Sequence of chain 1.B:
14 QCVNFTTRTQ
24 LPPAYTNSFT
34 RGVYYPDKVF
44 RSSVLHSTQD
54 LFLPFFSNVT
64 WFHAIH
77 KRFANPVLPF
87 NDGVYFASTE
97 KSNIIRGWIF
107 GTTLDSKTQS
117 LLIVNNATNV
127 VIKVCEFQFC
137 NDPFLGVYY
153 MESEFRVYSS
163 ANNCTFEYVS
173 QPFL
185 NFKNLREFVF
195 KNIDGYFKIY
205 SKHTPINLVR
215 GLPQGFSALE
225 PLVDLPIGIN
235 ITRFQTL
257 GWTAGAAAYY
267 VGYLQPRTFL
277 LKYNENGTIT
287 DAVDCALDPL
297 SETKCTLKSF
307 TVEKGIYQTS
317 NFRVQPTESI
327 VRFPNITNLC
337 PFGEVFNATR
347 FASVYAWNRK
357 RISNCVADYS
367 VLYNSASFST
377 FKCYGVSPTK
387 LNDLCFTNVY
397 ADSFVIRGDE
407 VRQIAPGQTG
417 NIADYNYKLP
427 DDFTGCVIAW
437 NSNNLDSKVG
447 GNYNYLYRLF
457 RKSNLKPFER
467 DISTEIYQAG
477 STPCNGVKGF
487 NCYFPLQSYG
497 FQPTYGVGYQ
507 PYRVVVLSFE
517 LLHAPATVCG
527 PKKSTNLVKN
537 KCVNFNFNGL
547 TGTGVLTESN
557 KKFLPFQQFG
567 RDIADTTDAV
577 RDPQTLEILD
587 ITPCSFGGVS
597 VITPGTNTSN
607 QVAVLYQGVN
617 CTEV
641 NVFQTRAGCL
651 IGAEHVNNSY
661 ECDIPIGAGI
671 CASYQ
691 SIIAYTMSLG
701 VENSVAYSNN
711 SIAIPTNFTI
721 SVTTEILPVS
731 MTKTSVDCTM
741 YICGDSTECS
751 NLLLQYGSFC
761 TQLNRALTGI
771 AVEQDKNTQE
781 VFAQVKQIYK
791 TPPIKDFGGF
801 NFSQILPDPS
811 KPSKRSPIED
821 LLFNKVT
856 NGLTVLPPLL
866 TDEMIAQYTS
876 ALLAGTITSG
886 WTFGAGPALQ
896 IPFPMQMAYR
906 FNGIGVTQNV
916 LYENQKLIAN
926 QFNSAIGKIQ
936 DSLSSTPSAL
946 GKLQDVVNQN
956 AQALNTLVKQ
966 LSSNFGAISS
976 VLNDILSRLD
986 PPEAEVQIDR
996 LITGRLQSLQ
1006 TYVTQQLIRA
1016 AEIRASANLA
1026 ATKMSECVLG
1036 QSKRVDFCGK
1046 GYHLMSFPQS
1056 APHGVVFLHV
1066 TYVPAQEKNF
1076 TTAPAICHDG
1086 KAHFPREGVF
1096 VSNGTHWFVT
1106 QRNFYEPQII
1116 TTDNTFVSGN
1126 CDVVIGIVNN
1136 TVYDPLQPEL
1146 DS

A protein and the small-molecule ligand that binds it are described below.
Small molecule (SMILES): CC(=O)N[C@@H]1[C@@H](O)[C@H](O)[C@@H](CO)O[C@H]1O

Binding-site contacts:
Ligand atom C4 contacts residue ASN282 of chain 1.B at 4.2 Å.
Ligand atom C8 contacts residue GLU281 of chain 1.B at 3.4 Å.
Ligand atom C8 contacts residue ASN280 of chain 1.B at 3.5 Å.
Ligand atom C1 contacts residue GLU281 of chain 1.B at 4.0 Å.
Ligand atom O7 contacts residue ASN280 of chain 1.B at 3.8 Å.
Ligand atom C3 contacts residue ASN282 of chain 1.B at 3.8 Å.
Ligand atom C7 contacts residue ASN280 of chain 1.B at 3.7 Å.
Ligand atom C2 contacts residue ASN282 of chain 1.B at 2.5 Å.
Ligand atom C7 contacts residue GLU281 of chain 1.B at 3.6 Å.
Ligand atom C3 contacts residue GLU281 of chain 1.B at 4.3 Å.
Ligand atom N2 contacts residue GLU281 of chain 1.B at 2.9 Å (salt-bridge).
Ligand atom C8 contacts residue ASN282 of chain 1.B at 4.4 Å.
Ligand atom O7 contacts residue ASN282 of chain 1.B at 3.3 Å (h-bond).
Ligand atom N2 contacts residue ASN280 of chain 1.B at 4.5 Å.
Ligand atom C1 contacts residue ASN282 of chain 1.B at 1.4 Å.
Ligand atom O6 contacts residue LYS558 of chain 1.A at 3.8 Å.
Ligand atom N2 contacts residue ASN282 of chain 1.B at 2.9 Å (h-bond).
Ligand atom C7 contacts residue ASN282 of chain 1.B at 3.3 Å.
Ligand atom C2 contacts residue GLU281 of chain 1.B at 3.9 Å.
Ligand atom O5 contacts residue ASN282 of chain 1.B at 2.4 Å (h-bond).
Ligand atom C5 contacts residue ASN282 of chain 1.B at 3.7 Å.

Sequence of chain 1.A:
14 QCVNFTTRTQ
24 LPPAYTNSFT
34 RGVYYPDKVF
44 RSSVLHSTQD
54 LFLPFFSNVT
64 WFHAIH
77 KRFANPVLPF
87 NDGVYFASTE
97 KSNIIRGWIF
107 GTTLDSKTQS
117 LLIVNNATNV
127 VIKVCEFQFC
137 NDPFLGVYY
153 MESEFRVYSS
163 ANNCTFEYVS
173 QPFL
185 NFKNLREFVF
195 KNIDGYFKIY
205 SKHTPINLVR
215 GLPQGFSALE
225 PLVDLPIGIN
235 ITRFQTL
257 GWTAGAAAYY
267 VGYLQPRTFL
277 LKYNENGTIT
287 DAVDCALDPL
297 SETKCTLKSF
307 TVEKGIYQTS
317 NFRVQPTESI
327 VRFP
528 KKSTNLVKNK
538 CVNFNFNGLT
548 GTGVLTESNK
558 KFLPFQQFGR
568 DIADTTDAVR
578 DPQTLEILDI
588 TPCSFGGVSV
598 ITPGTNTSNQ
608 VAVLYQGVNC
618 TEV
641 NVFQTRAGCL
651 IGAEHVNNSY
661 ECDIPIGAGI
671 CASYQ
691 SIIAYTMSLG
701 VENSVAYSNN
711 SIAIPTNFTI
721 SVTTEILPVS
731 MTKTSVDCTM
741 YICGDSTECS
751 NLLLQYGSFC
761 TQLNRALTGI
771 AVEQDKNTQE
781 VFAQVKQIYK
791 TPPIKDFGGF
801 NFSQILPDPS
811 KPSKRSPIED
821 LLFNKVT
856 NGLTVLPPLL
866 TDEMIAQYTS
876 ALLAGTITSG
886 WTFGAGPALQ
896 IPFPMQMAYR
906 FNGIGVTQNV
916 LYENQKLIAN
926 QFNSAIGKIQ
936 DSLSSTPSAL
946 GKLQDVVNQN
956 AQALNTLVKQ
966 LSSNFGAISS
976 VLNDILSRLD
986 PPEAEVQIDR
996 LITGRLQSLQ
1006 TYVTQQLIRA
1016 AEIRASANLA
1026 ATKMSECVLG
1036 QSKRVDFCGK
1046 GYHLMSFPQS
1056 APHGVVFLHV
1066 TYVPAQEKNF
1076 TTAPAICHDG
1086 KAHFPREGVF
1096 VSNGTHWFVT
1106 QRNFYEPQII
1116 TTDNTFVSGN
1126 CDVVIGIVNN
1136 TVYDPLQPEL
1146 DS